The protein below binds the small molecule below.
Small molecule (SMILES): Nc1ncnc2c1ncn2[C@@H]1O[C@H](CO[P](=O)(O)O[P](=O)(O)CP(=O)(O)O)[C@@H](O)[C@H]1O

Binding-site contacts:
Ligand atom O2G contacts residue GLU331 of chain 1.F at 3.5 Å (salt-bridge).
Ligand atom C8 contacts residue LYS150 of chain 1.F at 3.2 Å.
Ligand atom O3G contacts residue MG1 of chain 1.V at 2.3 Å.
Ligand atom C8 contacts residue ILE148 of chain 1.F at 3.7 Å (hydrophobic).
Ligand atom C3' contacts residue THR241 of chain 1.F at 3.4 Å.
Ligand atom N1 contacts residue LEU186 of chain 1.F at 2.9 Å (h-bond).
Ligand atom C6 contacts residue LYS184 of chain 1.F at 3.7 Å.
Ligand atom N6 contacts residue TYR185 of chain 1.F at 3.6 Å.
Ligand atom N7 contacts residue GLN183 of chain 1.F at 3.2 Å (h-bond).
Ligand atom N1 contacts residue TYR185 of chain 1.F at 3.5 Å.
Ligand atom N6 contacts residue LYS184 of chain 1.F at 2.6 Å (salt-bridge).
Ligand atom N3 contacts residue TYR185 of chain 1.F at 3.7 Å.
Ligand atom O2A contacts residue LYS74 of chain 1.F at 3.5 Å.
Ligand atom O2' contacts residue LYS198 of chain 1.F at 3.2 Å.
Ligand atom N7 contacts residue LYS150 of chain 1.F at 2.9 Å (salt-bridge).
Ligand atom O3' contacts residue THR241 of chain 1.F at 2.1 Å (h-bond).
Ligand atom C5' contacts residue ASN242 of chain 1.F at 3.8 Å.
Ligand atom O1G contacts residue ARG222 of chain 1.F at 3.7 Å.
Ligand atom C2 contacts residue LYS198 of chain 1.F at 3.2 Å.
Ligand atom O3G contacts residue GLU331 of chain 1.F at 2.2 Å (salt-bridge).
Ligand atom N3 contacts residue LYS198 of chain 1.F at 2.7 Å (salt-bridge).
Ligand atom O1B contacts residue LYS74 of chain 1.F at 3.3 Å (salt-bridge).
Ligand atom N6 contacts residue GLN183 of chain 1.F at 3.1 Å (h-bond).
Ligand atom C2 contacts residue LEU186 of chain 1.F at 3.5 Å (hydrophobic).
Ligand atom PB contacts residue MG1 of chain 1.V at 3.4 Å.
Ligand atom O1A contacts residue GLU331 of chain 1.F at 3.6 Å.
Ligand atom O3G contacts residue ASN333 of chain 1.F at 2.6 Å (h-bond).
Ligand atom C3B contacts residue ASN242 of chain 1.F at 3.1 Å.
Ligand atom C2 contacts residue TYR185 of chain 1.F at 3.7 Å (hydrophobic).
Ligand atom PG contacts residue GLU331 of chain 1.F at 3.4 Å.
Ligand atom O2G contacts residue ASN333 of chain 1.F at 3.8 Å.
Ligand atom N7 contacts residue ILE148 of chain 1.F at 3.8 Å.
Ligand atom O1B contacts residue GLU331 of chain 1.F at 2.6 Å (salt-bridge).
Ligand atom O2' contacts residue HIS239 of chain 1.F at 3.3 Å (h-bond).
Ligand atom O2B contacts residue MG1 of chain 1.V at 3.7 Å.
Ligand atom O2G contacts residue ASP318 of chain 1.F at 2.1 Å (salt-bridge).
Ligand atom O1B contacts residue MG1 of chain 1.V at 2.3 Å.
Ligand atom PG contacts residue ASP318 of chain 1.F at 3.6 Å.
Ligand atom O2A contacts residue LYS150 of chain 1.F at 3.1 Å (salt-bridge).
Ligand atom O2G contacts residue ARG222 of chain 1.F at 3.8 Å.

Sequence of chain 1.F:
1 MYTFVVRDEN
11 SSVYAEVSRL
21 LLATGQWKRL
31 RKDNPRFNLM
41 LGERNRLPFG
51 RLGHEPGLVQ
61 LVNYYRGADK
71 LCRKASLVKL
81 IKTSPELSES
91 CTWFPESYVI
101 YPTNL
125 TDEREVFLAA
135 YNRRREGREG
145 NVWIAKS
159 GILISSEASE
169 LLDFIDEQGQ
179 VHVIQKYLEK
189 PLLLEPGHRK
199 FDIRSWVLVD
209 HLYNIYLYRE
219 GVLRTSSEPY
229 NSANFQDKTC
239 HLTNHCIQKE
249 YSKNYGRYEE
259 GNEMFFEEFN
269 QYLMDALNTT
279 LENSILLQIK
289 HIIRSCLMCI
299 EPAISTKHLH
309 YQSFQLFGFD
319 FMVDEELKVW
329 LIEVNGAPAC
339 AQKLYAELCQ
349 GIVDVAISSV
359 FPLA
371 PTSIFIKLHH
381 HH